Sequence of chain 1.B:
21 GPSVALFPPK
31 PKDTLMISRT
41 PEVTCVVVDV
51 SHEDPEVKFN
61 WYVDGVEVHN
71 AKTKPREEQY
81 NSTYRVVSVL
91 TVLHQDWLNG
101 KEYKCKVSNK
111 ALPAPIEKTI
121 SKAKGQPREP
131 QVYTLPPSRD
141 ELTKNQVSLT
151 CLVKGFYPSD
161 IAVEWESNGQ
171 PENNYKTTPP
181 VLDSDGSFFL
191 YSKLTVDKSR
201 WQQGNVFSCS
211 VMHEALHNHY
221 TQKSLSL

A small-molecule ligand and the protein it binds are described below.
Small molecule (SMILES): CC(=O)N[C@H]1[C@H](O[C@H]2[C@H](O)[C@@H](NC(C)=O)CO[C@@H]2COC2O[C@@H](C)[C@@H](O)[C@@H](O)[C@@H]2O)O[C@H](CO)[C@@H](O[C@@H]2O[C@H](CO[C@H]3O[C@H](CO)[C@@H](O)[C@H](O)[C@@H]3O[C@@H]3O[C@H](CO)[C@@H](O[C@@H]4O[C@H](CO)[C@H](O)[C@H](O)[C@H]4O)[C@H](O)[C@H]3NC(C)=O)[C@@H](O)[C@H](O[C@H]3O[C@H](CO)[C@@H](O)[C@H](O)[C@@H]3O[C@@H]3O[C@H](CO)[C@@H](O)[C@H](O)[C@H]3NC(C)=O)[C@@H]2O)[C@@H]1O

Binding-site contacts:
Ligand atom C2 contacts residue PRO28 of chain 1.B at 3.8 Å (hydrophobic).
Ligand atom O2 contacts residue THR44 of chain 1.B at 3.0 Å (h-bond).
Ligand atom C1 contacts residue PHE27 of chain 1.B at 3.5 Å (hydrophobic).
Ligand atom C2 contacts residue ASN81 of chain 1.B at 2.1 Å.
Ligand atom C1 contacts residue ASN81 of chain 1.B at 1.4 Å.
Ligand atom O5 contacts residue GLN79 of chain 1.B at 3.7 Å.
Ligand atom N2 contacts residue THR83 of chain 1.B at 3.9 Å.
Ligand atom N2 contacts residue ASP49 of chain 1.B at 3.1 Å (salt-bridge).
Ligand atom C5 contacts residue ASN81 of chain 1.B at 3.7 Å.
Ligand atom C7 contacts residue ASN81 of chain 1.B at 2.9 Å.
Ligand atom O3 contacts residue PRO29 of chain 1.B at 3.9 Å.
Ligand atom O6 contacts residue SER23 of chain 1.B at 3.9 Å.
Ligand atom O7 contacts residue ARG85 of chain 1.B at 2.9 Å (salt-bridge).
Ligand atom O2 contacts residue PRO28 of chain 1.B at 3.1 Å (h-bond).
Ligand atom C1 contacts residue THR44 of chain 1.B at 3.7 Å.
Ligand atom O3 contacts residue GLU42 of chain 1.B at 3.2 Å (salt-bridge).
Ligand atom C1 contacts residue THR83 of chain 1.B at 3.4 Å.
Ligand atom C3 contacts residue ASN81 of chain 1.B at 3.5 Å.
Ligand atom O7 contacts residue ASN81 of chain 1.B at 3.0 Å (h-bond).
Ligand atom C6 contacts residue PHE27 of chain 1.B at 3.9 Å (hydrophobic).
Ligand atom C3 contacts residue ASP49 of chain 1.B at 3.8 Å.
Ligand atom C7 contacts residue ASP49 of chain 1.B at 3.9 Å.
Ligand atom C6 contacts residue GLN79 of chain 1.B at 3.5 Å.
Ligand atom C2 contacts residue THR44 of chain 1.B at 3.7 Å.
Ligand atom C2 contacts residue PHE27 of chain 1.B at 3.5 Å (hydrophobic).
Ligand atom C1 contacts residue PHE27 of chain 1.B at 3.8 Å (hydrophobic).
Ligand atom O5 contacts residue ASN81 of chain 1.B at 2.5 Å (h-bond).
Ligand atom C5 contacts residue PHE27 of chain 1.B at 3.6 Å (hydrophobic).
Ligand atom O6 contacts residue PHE27 of chain 1.B at 3.2 Å.
Ligand atom C8 contacts residue ASP49 of chain 1.B at 3.8 Å.
Ligand atom O7 contacts residue VAL48 of chain 1.B at 3.6 Å.
Ligand atom C6 contacts residue PHE27 of chain 1.B at 3.7 Å (hydrophobic).
Ligand atom C5 contacts residue GLN79 of chain 1.B at 3.9 Å.
Ligand atom O5 contacts residue VAL48 of chain 1.B at 3.8 Å.
Ligand atom C8 contacts residue LYS118 of chain 1.B at 3.2 Å.
Ligand atom O2 contacts residue GLU42 of chain 1.B at 3.3 Å (salt-bridge).
Ligand atom C8 contacts residue ARG85 of chain 1.B at 3.7 Å.
Ligand atom C6 contacts residue THR44 of chain 1.B at 3.6 Å.
Ligand atom N2 contacts residue ASN81 of chain 1.B at 2.5 Å (h-bond).
Ligand atom C7 contacts residue ARG85 of chain 1.B at 3.7 Å.